Sequence of chain 1.A:
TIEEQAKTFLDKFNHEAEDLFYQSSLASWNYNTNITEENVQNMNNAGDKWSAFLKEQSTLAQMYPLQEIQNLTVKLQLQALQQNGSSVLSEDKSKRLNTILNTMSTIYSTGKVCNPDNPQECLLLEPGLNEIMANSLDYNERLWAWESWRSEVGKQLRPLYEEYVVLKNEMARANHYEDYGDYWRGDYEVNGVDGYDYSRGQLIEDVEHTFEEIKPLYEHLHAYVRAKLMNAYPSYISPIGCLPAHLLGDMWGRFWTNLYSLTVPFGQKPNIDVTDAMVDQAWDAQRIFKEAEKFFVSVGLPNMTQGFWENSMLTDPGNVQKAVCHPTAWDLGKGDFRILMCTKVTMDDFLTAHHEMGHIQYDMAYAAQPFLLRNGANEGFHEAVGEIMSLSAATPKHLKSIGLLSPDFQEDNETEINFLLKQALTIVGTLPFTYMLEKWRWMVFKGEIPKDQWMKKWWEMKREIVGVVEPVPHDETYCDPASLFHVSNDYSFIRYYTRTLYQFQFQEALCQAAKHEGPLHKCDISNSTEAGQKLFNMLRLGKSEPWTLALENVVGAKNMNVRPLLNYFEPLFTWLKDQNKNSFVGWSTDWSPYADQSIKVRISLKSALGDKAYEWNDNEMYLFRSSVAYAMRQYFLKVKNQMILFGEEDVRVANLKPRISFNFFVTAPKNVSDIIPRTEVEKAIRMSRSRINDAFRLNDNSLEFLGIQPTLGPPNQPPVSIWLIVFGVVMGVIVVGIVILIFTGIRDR

Binding-site contacts:
Ligand atom O5 contacts residue ASP702 of chain 1.A at 3.5 Å.
Ligand atom O6 contacts residue SER701 of chain 1.A at 3.1 Å (h-bond).
Ligand atom C5 contacts residue ASN699 of chain 1.A at 3.6 Å.
Ligand atom C1 contacts residue ASP702 of chain 1.A at 4.2 Å.
Ligand atom C6 contacts residue SER701 of chain 1.A at 4.4 Å.
Ligand atom O4 contacts residue ASN168 of chain 1.A at 3.7 Å.
Ligand atom C4 contacts residue ASN699 of chain 1.A at 4.2 Å.
Ligand atom C7 contacts residue ASN699 of chain 1.A at 3.5 Å.
Ligand atom C2 contacts residue ASN699 of chain 1.A at 2.4 Å.
Ligand atom O5 contacts residue ASN699 of chain 1.A at 2.3 Å (h-bond).
Ligand atom C3 contacts residue ASN699 of chain 1.A at 3.7 Å.
Ligand atom O7 contacts residue ASN699 of chain 1.A at 3.6 Å.
Ligand atom C6 contacts residue ASP702 of chain 1.A at 4.2 Å.
Ligand atom C2 contacts residue ASN168 of chain 1.A at 4.4 Å.
Ligand atom C5 contacts residue ASP702 of chain 1.A at 4.4 Å.
Ligand atom O6 contacts residue ASP702 of chain 1.A at 3.6 Å.
Ligand atom N2 contacts residue ASN699 of chain 1.A at 2.9 Å (h-bond).
Ligand atom C1 contacts residue ASN699 of chain 1.A at 1.4 Å.

The small molecule below binds the protein below.
Small molecule (SMILES): CC(=O)N[C@H]1[C@H](O[C@H]2[C@H](O)[C@@H](NC(C)=O)CO[C@@H]2CO)O[C@H](CO)[C@@H](O)[C@@H]1O